This small molecule binds to this protein.
Small molecule (SMILES): Cc1cn([C@H]2C[C@H](O[P](=O)(O)OC[C@H]3O[C@@H](n4cnc5c(=O)nc(N)[nH]c54)C[C@@H]3O)[C@@H](CO[P](=O)(O)O[C@H]3C[C@H](n4cnc5c(N)ncnc54)O[C@@H]3CO[P](=O)(O)O[C@H]3C[C@H](n4cnc5c(=O)nc(N)[nH]c54)O[C@@H]3CO[P](=O)(O)O[C@H]3C[C@H](n4cnc5c(N)ncnc54)O[C@@H]3CO[P](=O)(O)O[C@H]3C[C@H](n4ccc(N)nc4=O)O[C@@H]3COP(=O)(O)O)O2)c(=O)[nH]c1=O

Binding-site contacts:
Ligand atom O6 contacts residue DC1 of chain 1.A at 2.7 Å (h-bond).
Ligand atom C2 contacts residue DT3 of chain 1.A at 2.8 Å.
Ligand atom O5' contacts residue GLY107 of chain 1.C at 3.1 Å.
Ligand atom C4 contacts residue DA2 of chain 1.A at 3.3 Å.
Ligand atom C2 contacts residue DG6 of chain 1.A at 3.2 Å.
Ligand atom N6 contacts residue DT5 of chain 1.A at 2.9 Å (h-bond).
Ligand atom C2 contacts residue DG6 of chain 1.A at 3.1 Å.
Ligand atom O2 contacts residue DA2 of chain 1.A at 3.3 Å.
Ligand atom N1 contacts residue DT3 of chain 1.A at 2.3 Å (h-bond).
Ligand atom O6 contacts residue DC4 of chain 1.A at 2.7 Å (h-bond).
Ligand atom OP1 contacts residue ALA110 of chain 1.C at 2.8 Å (h-bond).
Ligand atom OP1 contacts residue NA1 of chain 1.D at 2.4 Å (h-bond).
Ligand atom OP1 contacts residue ILE106 of chain 1.C at 3.2 Å (h-bond).
Ligand atom C6 contacts residue DC1 of chain 1.A at 3.4 Å.
Ligand atom N1 contacts residue DC1 of chain 1.A at 2.5 Å (h-bond).
Ligand atom C5' contacts residue GLY105 of chain 1.C at 3.2 Å.
Ligand atom N4 contacts residue DG6 of chain 1.A at 3.1 Å (h-bond).
Ligand atom N4 contacts residue DT5 of chain 1.A at 3.3 Å (h-bond).
Ligand atom N2 contacts residue DC4 of chain 1.A at 2.4 Å (h-bond).
Ligand atom N1 contacts residue DG6 of chain 1.A at 3.4 Å (h-bond).
Ligand atom P contacts residue GLY107 of chain 1.C at 3.4 Å.
Ligand atom C6 contacts residue DC4 of chain 1.A at 3.3 Å.
Ligand atom N1 contacts residue DC4 of chain 1.A at 2.6 Å (h-bond).
Ligand atom C2 contacts residue DC1 of chain 1.A at 3.2 Å.
Ligand atom OP1 contacts residue GLY107 of chain 1.C at 3.2 Å (h-bond).
Ligand atom OP2 contacts residue SER109 of chain 1.C at 3.0 Å (h-bond).
Ligand atom OP1 contacts residue VAL103 of chain 1.C at 3.3 Å (h-bond).
Ligand atom C2 contacts residue DC4 of chain 1.A at 3.3 Å.
Ligand atom N3 contacts residue DG6 of chain 1.A at 2.9 Å (h-bond).
Ligand atom N6 contacts residue DA2 of chain 1.A at 3.0 Å (h-bond).
Ligand atom N2 contacts residue DC1 of chain 1.A at 2.4 Å (h-bond).
Ligand atom C6 contacts residue DT3 of chain 1.A at 3.3 Å.
Ligand atom N1 contacts residue DT5 of chain 1.A at 2.7 Å (h-bond).
Ligand atom N3 contacts residue DA2 of chain 1.A at 2.5 Å (h-bond).
Ligand atom OP2 contacts residue PRO108 of chain 1.C at 3.1 Å.
Ligand atom C4' contacts residue GLY105 of chain 1.C at 3.4 Å.
Ligand atom O4 contacts residue DA2 of chain 1.A at 2.8 Å (h-bond).
Ligand atom O2 contacts residue DG6 of chain 1.A at 2.5 Å (h-bond).
Ligand atom N6 contacts residue DT3 of chain 1.A at 2.7 Å (h-bond).
Ligand atom OP1 contacts residue GLY105 of chain 1.C at 2.3 Å (h-bond).

Sequence of chain 1.C:
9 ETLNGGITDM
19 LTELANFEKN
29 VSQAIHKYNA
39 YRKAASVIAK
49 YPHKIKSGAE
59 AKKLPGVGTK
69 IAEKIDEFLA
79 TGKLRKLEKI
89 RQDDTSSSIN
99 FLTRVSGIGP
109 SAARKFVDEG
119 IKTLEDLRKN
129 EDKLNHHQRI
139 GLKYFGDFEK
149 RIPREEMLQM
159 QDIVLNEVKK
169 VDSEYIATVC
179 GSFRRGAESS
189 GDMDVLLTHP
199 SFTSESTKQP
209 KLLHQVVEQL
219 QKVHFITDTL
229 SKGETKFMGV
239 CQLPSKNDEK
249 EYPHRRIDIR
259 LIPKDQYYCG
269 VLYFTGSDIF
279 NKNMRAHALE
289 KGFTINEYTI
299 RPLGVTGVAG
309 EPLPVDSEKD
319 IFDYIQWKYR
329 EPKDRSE